Binding-site contacts:
Ligand atom C1 contacts residue BMA3 of chain 2.D at 2.5 Å.
Ligand atom O3 contacts residue BMA3 of chain 2.D at 4.3 Å.
Ligand atom C1 contacts residue THR310 of chain 4.A at 3.2 Å.
Ligand atom O2 contacts residue THR310 of chain 4.A at 4.3 Å.
Ligand atom C6 contacts residue BMA3 of chain 2.D at 4.5 Å.
Ligand atom O5 contacts residue BMA3 of chain 2.D at 2.2 Å (h-bond).
Ligand atom O5 contacts residue THR310 of chain 4.A at 4.3 Å.
Ligand atom C3 contacts residue BMA3 of chain 2.D at 2.9 Å.
Ligand atom C2 contacts residue THR310 of chain 4.A at 3.1 Å.
Ligand atom C3 contacts residue THR310 of chain 4.A at 3.7 Å.
Ligand atom C4 contacts residue BMA3 of chain 2.D at 3.0 Å.
Ligand atom C2 contacts residue BMA3 of chain 2.D at 3.2 Å.
Ligand atom O3 contacts residue PRO309 of chain 4.A at 4.5 Å.
Ligand atom C5 contacts residue BMA3 of chain 2.D at 3.1 Å.
Ligand atom O4 contacts residue BMA3 of chain 2.D at 2.5 Å (h-bond).

Sequence of chain 4.A:
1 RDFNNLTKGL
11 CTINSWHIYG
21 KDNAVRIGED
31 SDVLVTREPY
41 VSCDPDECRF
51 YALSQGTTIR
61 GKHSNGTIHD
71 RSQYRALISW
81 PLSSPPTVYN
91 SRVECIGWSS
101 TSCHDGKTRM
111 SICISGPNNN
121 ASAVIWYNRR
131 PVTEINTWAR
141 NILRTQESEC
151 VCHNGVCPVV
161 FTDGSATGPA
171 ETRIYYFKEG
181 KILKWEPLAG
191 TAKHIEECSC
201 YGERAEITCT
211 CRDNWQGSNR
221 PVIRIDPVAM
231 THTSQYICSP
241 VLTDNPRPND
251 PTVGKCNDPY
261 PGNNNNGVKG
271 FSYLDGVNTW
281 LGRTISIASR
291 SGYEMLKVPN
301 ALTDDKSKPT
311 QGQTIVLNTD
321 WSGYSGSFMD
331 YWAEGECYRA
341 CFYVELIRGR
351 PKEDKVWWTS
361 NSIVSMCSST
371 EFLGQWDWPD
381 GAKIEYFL

A small-molecule ligand and the protein it binds are described below.
Small molecule (SMILES): OC[C@H]1O[C@H](O)[C@@H](O)[C@@H](O)[C@@H]1O